Binding-site contacts:
Ligand atom C03 contacts residue HEM1 of chain 1.H at 3.2 Å.
Ligand atom C02 contacts residue GLU296 of chain 1.B at 3.3 Å.
Ligand atom C12 contacts residue TYR292 of chain 1.B at 3.3 Å (hydrophobic).
Ligand atom N11 contacts residue ARG185 of chain 1.B at 3.9 Å.
Ligand atom N11 contacts residue GLN182 of chain 1.B at 3.6 Å.
Ligand atom C15 contacts residue GLN182 of chain 1.B at 3.5 Å.
Ligand atom N11 contacts residue TYR266 of chain 1.B at 2.8 Å (h-bond).
Ligand atom N02 contacts residue HEM1 of chain 1.H at 3.4 Å.
Ligand atom C07 contacts residue GLY290 of chain 1.B at 3.8 Å.
Ligand atom N02 contacts residue GLU296 of chain 1.B at 2.6 Å (salt-bridge).
Ligand atom C23 contacts residue ARG307 of chain 1.B at 3.4 Å.
Ligand atom C16 contacts residue TYR266 of chain 1.B at 3.5 Å (hydrophobic).
Ligand atom C26 contacts residue HEM1 of chain 1.H at 3.8 Å.
Ligand atom C16 contacts residue GLN182 of chain 1.B at 3.7 Å.
Ligand atom N01 contacts residue GLU296 of chain 1.B at 2.8 Å (salt-bridge).
Ligand atom C09 contacts residue PRO269 of chain 1.B at 3.7 Å (hydrophobic).
Ligand atom C02 contacts residue PRO269 of chain 1.B at 3.8 Å (hydrophobic).
Ligand atom C13 contacts residue GLN182 of chain 1.B at 3.5 Å.
Ligand atom C06 contacts residue GLU296 of chain 1.B at 3.6 Å.
Ligand atom N02 contacts residue MET293 of chain 1.B at 3.9 Å.
Ligand atom C14 contacts residue GLN182 of chain 1.B at 3.6 Å.
Ligand atom N11 contacts residue TYR292 of chain 1.B at 3.5 Å (h-bond).
Ligand atom C08 contacts residue GLU296 of chain 1.B at 3.6 Å.
Ligand atom C12 contacts residue GLN182 of chain 1.B at 3.5 Å.
Ligand atom C16 contacts residue ARG185 of chain 1.B at 3.5 Å.
Ligand atom N01 contacts residue PRO269 of chain 1.B at 3.6 Å.
Ligand atom C05 contacts residue VAL271 of chain 1.B at 3.6 Å (hydrophobic).
Ligand atom C07 contacts residue HEM1 of chain 1.H at 3.4 Å.
Ligand atom N21 contacts residue GLN182 of chain 1.B at 3.6 Å.
Ligand atom C22 contacts residue ASP301 of chain 1.B at 3.9 Å.
Ligand atom C02 contacts residue HEM1 of chain 1.H at 3.8 Å.
Ligand atom N21 contacts residue ARG185 of chain 1.B at 3.9 Å.
Ligand atom C22 contacts residue ARG307 of chain 1.B at 3.6 Å.
Ligand atom C07 contacts residue PHE288 of chain 1.B at 3.6 Å (hydrophobic).
Ligand atom C12 contacts residue TYR266 of chain 1.B at 3.7 Å (hydrophobic).
Ligand atom C06 contacts residue PRO269 of chain 1.B at 3.8 Å (hydrophobic).
Ligand atom N02 contacts residue TRP291 of chain 1.B at 2.7 Å (h-bond).
Ligand atom C02 contacts residue TRP291 of chain 1.B at 3.7 Å (hydrophobic).
Ligand atom N02 contacts residue TYR292 of chain 1.B at 3.7 Å.
Ligand atom C26 contacts residue GLN182 of chain 1.B at 3.4 Å.

Sequence of chain 1.B:
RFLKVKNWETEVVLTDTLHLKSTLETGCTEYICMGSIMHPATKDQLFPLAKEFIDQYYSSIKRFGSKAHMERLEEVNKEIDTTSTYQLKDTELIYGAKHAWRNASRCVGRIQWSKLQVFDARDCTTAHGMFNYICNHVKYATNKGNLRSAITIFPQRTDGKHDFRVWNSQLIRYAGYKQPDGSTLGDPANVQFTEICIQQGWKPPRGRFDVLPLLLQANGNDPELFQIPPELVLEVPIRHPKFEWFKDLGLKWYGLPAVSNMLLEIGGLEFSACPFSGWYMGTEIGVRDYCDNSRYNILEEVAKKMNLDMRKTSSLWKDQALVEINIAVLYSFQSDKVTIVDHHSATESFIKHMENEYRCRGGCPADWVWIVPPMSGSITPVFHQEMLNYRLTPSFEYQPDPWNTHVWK

A protein and the small-molecule ligand that binds it are described below.
Small molecule (SMILES): Cc1cc(N)nc(CCc2cncc(N3CCN(C)CC3)c2)c1